Sequence of chain 1.B:
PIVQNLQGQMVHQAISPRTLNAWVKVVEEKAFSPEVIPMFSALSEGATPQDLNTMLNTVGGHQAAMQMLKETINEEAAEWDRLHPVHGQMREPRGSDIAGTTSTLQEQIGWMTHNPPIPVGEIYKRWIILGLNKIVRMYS

Binding-site contacts:
Ligand atom C7 contacts residue PRO122 of chain 1.A at 3.3 Å (hydrophobic).
Ligand atom C9 contacts residue HIS120 of chain 1.A at 3.8 Å.
Ligand atom C25 contacts residue PRO125 of chain 1.A at 3.8 Å (hydrophobic).
Ligand atom C38 contacts residue GLU98 of chain 1.A at 3.7 Å.
Ligand atom C5 contacts residue PRO122 of chain 1.A at 3.7 Å (hydrophobic).
Ligand atom C23 contacts residue TRP80 of chain 1.A at 3.6 Å (hydrophobic).
Ligand atom C19 contacts residue PRO34 of chain 1.B at 3.5 Å (hydrophobic).
Ligand atom C17 contacts residue ILE124 of chain 1.A at 3.5 Å (hydrophobic).
Ligand atom O28 contacts residue ARG132 of chain 1.A at 2.5 Å (salt-bridge).
Ligand atom C22 contacts residue TRP80 of chain 1.A at 3.5 Å (hydrophobic).
Ligand atom N2 contacts residue PRO122 of chain 1.A at 3.5 Å.
Ligand atom O28 contacts residue ILE135 of chain 1.B at 3.4 Å.
Ligand atom C3 contacts residue PRO122 of chain 1.A at 3.4 Å (hydrophobic).
Ligand atom CL contacts residue HIS120 of chain 1.A at 3.4 Å.
Ligand atom C33 contacts residue GLU98 of chain 1.A at 3.1 Å.
Ligand atom C6 contacts residue HIS120 of chain 1.A at 3.7 Å.
Ligand atom C23 contacts residue ASN139 of chain 1.B at 3.2 Å.
Ligand atom C26 contacts residue PRO38 of chain 1.B at 3.6 Å (hydrophobic).
Ligand atom O29 contacts residue ILE37 of chain 1.B at 3.6 Å.
Ligand atom C27 contacts residue ARG132 of chain 1.A at 3.4 Å.
Ligand atom N1 contacts residue PRO122 of chain 1.A at 3.4 Å.
Ligand atom C4 contacts residue PRO122 of chain 1.A at 3.5 Å (hydrophobic).
Ligand atom C20 contacts residue PRO34 of chain 1.B at 3.7 Å (hydrophobic).
Ligand atom C7 contacts residue HIS120 of chain 1.A at 3.3 Å.
Ligand atom O29 contacts residue ARG132 of chain 1.A at 3.0 Å (salt-bridge).
Ligand atom CL contacts residue PRO122 of chain 1.A at 3.7 Å.
Ligand atom N2 contacts residue GLU35 of chain 1.B at 3.5 Å (salt-bridge).
Ligand atom C3 contacts residue GLU35 of chain 1.B at 3.1 Å.
Ligand atom C15 contacts residue ILE124 of chain 1.A at 3.6 Å (hydrophobic).
Ligand atom C18 contacts residue PRO34 of chain 1.B at 3.7 Å (hydrophobic).
Ligand atom CL contacts residue TRP117 of chain 1.A at 3.7 Å.
Ligand atom C20 contacts residue ILE124 of chain 1.A at 3.7 Å (hydrophobic).
Ligand atom C27 contacts residue ILE37 of chain 1.B at 3.5 Å (hydrophobic).
Ligand atom C14 contacts residue ILE124 of chain 1.A at 3.5 Å (hydrophobic).
Ligand atom CL contacts residue ILE124 of chain 1.A at 3.5 Å.
Ligand atom C8 contacts residue HIS120 of chain 1.A at 3.2 Å.
Ligand atom C31 contacts residue GLU98 of chain 1.A at 3.6 Å.
Ligand atom C22 contacts residue HIS84 of chain 1.A at 3.8 Å.
Ligand atom C24 contacts residue ILE37 of chain 1.B at 3.6 Å (hydrophobic).
Ligand atom O28 contacts residue ASN139 of chain 1.B at 2.9 Å (h-bond).

Sequence of chain 1.A:
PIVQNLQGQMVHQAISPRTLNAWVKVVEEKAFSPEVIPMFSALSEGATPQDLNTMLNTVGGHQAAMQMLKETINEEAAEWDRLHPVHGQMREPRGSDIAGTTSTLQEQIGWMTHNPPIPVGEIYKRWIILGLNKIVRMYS

This small molecule binds to this protein.
Small molecule (SMILES): O=C(O)c1ccc(-c2ccc3c(c2)nc(-c2cn[nH]c2-c2cccc(Cl)c2)n3CCCn2ccnc2)cc1